Binding-site contacts:
Ligand atom C8 contacts residue ALA144 of chain 1.R at 4.0 Å (hydrophobic).
Ligand atom C3 contacts residue LEU27 of chain 1.R at 3.4 Å (hydrophobic).
Ligand atom C3 contacts residue ARG31 of chain 1.R at 3.7 Å.
Ligand atom C6 contacts residue VAL107 of chain 1.R at 3.4 Å (hydrophobic).
Ligand atom C15 contacts residue TYR148 of chain 1.R at 3.2 Å (hydrophobic).
Ligand atom C13 contacts residue LEU23 of chain 1.R at 3.3 Å (hydrophobic).
Ligand atom O3 contacts residue TYR145 of chain 1.R at 3.7 Å.
Ligand atom C1 contacts residue LEU27 of chain 1.R at 3.4 Å (hydrophobic).
Ligand atom O2 contacts residue TYR145 of chain 1.R at 3.9 Å.
Ligand atom C9 contacts residue ILE120 of chain 1.R at 4.0 Å (hydrophobic).
Ligand atom C14 contacts residue GLU14 of chain 1.R at 4.0 Å.
Ligand atom C6 contacts residue TYR88 of chain 1.R at 3.8 Å (hydrophobic).
Ligand atom C3 contacts residue VAL107 of chain 1.R at 3.5 Å (hydrophobic).
Ligand atom C7 contacts residue VAL122 of chain 1.R at 4.0 Å (hydrophobic).
Ligand atom C12 contacts residue LEU27 of chain 1.R at 3.4 Å (hydrophobic).
Ligand atom C14 contacts residue TYR148 of chain 1.R at 3.8 Å (hydrophobic).
Ligand atom S contacts residue LYS12 of chain 1.R at 3.4 Å (salt-bridge).
Ligand atom C8 contacts residue ILE120 of chain 1.R at 3.7 Å (hydrophobic).
Ligand atom C11 contacts residue LEU27 of chain 1.R at 3.5 Å (hydrophobic).
Ligand atom C4 contacts residue LEU27 of chain 1.R at 3.6 Å (hydrophobic).
Ligand atom O2 contacts residue TYR148 of chain 1.R at 3.4 Å.
Ligand atom N contacts residue LEU27 of chain 1.R at 3.4 Å.
Ligand atom C15 contacts residue GLU14 of chain 1.R at 3.2 Å.
Ligand atom O3 contacts residue LYS12 of chain 1.R at 2.5 Å (salt-bridge).
Ligand atom C3 contacts residue VAL28 of chain 1.R at 3.8 Å (hydrophobic).
Ligand atom C5 contacts residue VAL107 of chain 1.R at 3.3 Å (hydrophobic).
Ligand atom C5 contacts residue ARG31 of chain 1.R at 3.3 Å.
Ligand atom C6 contacts residue ILE120 of chain 1.R at 3.9 Å (hydrophobic).
Ligand atom C14 contacts residue LEU23 of chain 1.R at 3.7 Å (hydrophobic).
Ligand atom C4 contacts residue VAL107 of chain 1.R at 3.0 Å (hydrophobic).
Ligand atom C16 contacts residue GLU14 of chain 1.R at 3.6 Å.
Ligand atom C7 contacts residue TYR105 of chain 1.R at 3.7 Å (hydrophobic).
Ligand atom C7 contacts residue ILE120 of chain 1.R at 3.6 Å (hydrophobic).
Ligand atom C6 contacts residue ARG31 of chain 1.R at 3.6 Å.
Ligand atom C4 contacts residue ARG31 of chain 1.R at 3.1 Å.
Ligand atom C10 contacts residue ILE120 of chain 1.R at 3.8 Å (hydrophobic).
Ligand atom C16 contacts residue TYR148 of chain 1.R at 3.6 Å (hydrophobic).
Ligand atom O1 contacts residue LYS12 of chain 1.R at 3.2 Å (salt-bridge).
Ligand atom C2 contacts residue LEU27 of chain 1.R at 3.0 Å (hydrophobic).
Ligand atom O1 contacts residue ILE120 of chain 1.R at 3.4 Å.

The protein below binds the small molecule below.
Small molecule (SMILES): O=S(=O)(O)c1cccc2cccc(Nc3ccccc3)c12

Sequence of chain 1.R:
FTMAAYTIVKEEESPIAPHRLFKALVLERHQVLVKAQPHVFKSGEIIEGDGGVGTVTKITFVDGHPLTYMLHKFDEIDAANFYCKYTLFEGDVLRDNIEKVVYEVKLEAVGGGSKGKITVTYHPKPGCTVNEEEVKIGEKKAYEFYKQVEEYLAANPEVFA